Binding-site contacts:
Ligand atom O2G contacts residue GLY90 of chain 4.B at 3.8 Å.
Ligand atom O2A contacts residue GLY160 of chain 4.B at 3.8 Å.
Ligand atom O1A contacts residue THR38 of chain 4.B at 3.3 Å (h-bond).
Ligand atom C5 contacts residue PRO41 of chain 4.B at 3.5 Å (hydrophobic).
Ligand atom O1A contacts residue LEU39 of chain 4.B at 3.6 Å.
Ligand atom S1G contacts residue ASP60 of chain 4.B at 3.0 Å (salt-bridge).
Ligand atom C6 contacts residue PRO41 of chain 4.B at 3.6 Å (hydrophobic).
Ligand atom N1 contacts residue ASN452 of chain 4.B at 3.8 Å.
Ligand atom O2B contacts residue GLY92 of chain 4.B at 3.3 Å.
Ligand atom C2' contacts residue GLU468 of chain 4.B at 3.6 Å.
Ligand atom C2 contacts residue GLY382 of chain 4.B at 3.7 Å.
Ligand atom O2' contacts residue GLY382 of chain 4.B at 2.9 Å (h-bond).
Ligand atom O5' contacts residue GLY40 of chain 4.B at 3.6 Å (h-bond).
Ligand atom O3B contacts residue THR94 of chain 4.B at 3.2 Å (h-bond).
Ligand atom C3' contacts residue GLU468 of chain 4.B at 3.6 Å.
Ligand atom S1G contacts residue THR94 of chain 4.B at 3.2 Å (h-bond).
Ligand atom N3 contacts residue GLY382 of chain 4.B at 3.1 Å.
Ligand atom O3G contacts residue ASP91 of chain 4.B at 2.9 Å (salt-bridge).
Ligand atom O1B contacts residue ASP91 of chain 4.B at 2.7 Å (salt-bridge).
Ligand atom O2' contacts residue GLY381 of chain 4.B at 3.3 Å.
Ligand atom C4 contacts residue PRO41 of chain 4.B at 3.7 Å (hydrophobic).
Ligand atom PG contacts residue ASP60 of chain 4.B at 3.5 Å.
Ligand atom C2 contacts residue LEU451 of chain 4.B at 3.6 Å (hydrophobic).
Ligand atom O3A contacts residue THR94 of chain 4.B at 3.7 Å.
Ligand atom O2G contacts residue ASP60 of chain 4.B at 3.0 Å (salt-bridge).
Ligand atom S1G contacts residue GLY61 of chain 4.B at 3.4 Å (h-bond).
Ligand atom O3B contacts residue GLY92 of chain 4.B at 3.5 Å (h-bond).
Ligand atom O2B contacts residue THR95 of chain 4.B at 3.1 Å.
Ligand atom O2' contacts residue GLU468 of chain 4.B at 3.0 Å (salt-bridge).
Ligand atom O1B contacts residue GLY92 of chain 4.B at 3.4 Å (h-bond).
Ligand atom O3B contacts residue THR93 of chain 4.B at 3.4 Å (h-bond).
Ligand atom O2G contacts residue GLY92 of chain 4.B at 3.6 Å (h-bond).
Ligand atom O2G contacts residue THR93 of chain 4.B at 2.6 Å (h-bond).
Ligand atom O2G contacts residue ASP91 of chain 4.B at 3.7 Å.
Ligand atom O1A contacts residue GLY40 of chain 4.B at 3.3 Å (h-bond).
Ligand atom PG contacts residue ASP91 of chain 4.B at 3.8 Å.
Ligand atom PG contacts residue THR93 of chain 4.B at 3.4 Å.
Ligand atom O2B contacts residue THR94 of chain 4.B at 3.5 Å.
Ligand atom PB contacts residue GLY92 of chain 4.B at 3.7 Å.
Ligand atom S1G contacts residue THR93 of chain 4.B at 3.6 Å.

Sequence of chain 4.B:
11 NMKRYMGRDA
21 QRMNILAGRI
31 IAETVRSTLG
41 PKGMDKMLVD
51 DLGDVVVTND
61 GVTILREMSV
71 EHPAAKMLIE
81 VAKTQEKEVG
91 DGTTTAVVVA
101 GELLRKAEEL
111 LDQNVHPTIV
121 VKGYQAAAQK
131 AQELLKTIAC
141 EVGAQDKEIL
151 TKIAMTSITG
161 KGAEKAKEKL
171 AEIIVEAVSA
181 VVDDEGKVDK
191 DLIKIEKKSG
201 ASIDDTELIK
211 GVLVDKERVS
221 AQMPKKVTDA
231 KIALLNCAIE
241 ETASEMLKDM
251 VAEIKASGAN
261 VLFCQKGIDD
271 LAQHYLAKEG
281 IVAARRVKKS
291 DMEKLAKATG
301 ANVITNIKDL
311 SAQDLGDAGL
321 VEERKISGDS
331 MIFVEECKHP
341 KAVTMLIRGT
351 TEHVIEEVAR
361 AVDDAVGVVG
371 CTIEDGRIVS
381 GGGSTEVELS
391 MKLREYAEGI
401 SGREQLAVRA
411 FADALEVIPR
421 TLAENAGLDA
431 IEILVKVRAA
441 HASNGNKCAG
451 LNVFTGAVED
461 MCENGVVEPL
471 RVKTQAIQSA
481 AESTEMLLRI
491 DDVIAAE

A protein and the small-molecule ligand that binds it are described below.
Small molecule (SMILES): Nc1ncnc2c1ncn2[C@@H]1O[C@H](COP(=O)(O)OP(=O)(O)OP(O)(O)=S)[C@@H](O)[C@H]1O